Binding-site contacts:
Ligand atom O3 contacts residue GLU56 of chain 1.C at 2.6 Å (salt-bridge).
Ligand atom C5 contacts residue TRP285 of chain 1.C at 3.8 Å (hydrophobic).
Ligand atom C3 contacts residue ASP198 of chain 1.C at 4.2 Å.
Ligand atom C1 contacts residue GLU257 of chain 1.C at 3.5 Å.
Ligand atom C2 contacts residue ASP198 of chain 1.C at 3.2 Å.
Ligand atom C4 contacts residue HIS35 of chain 1.C at 3.5 Å.
Ligand atom O4 contacts residue HIS35 of chain 1.C at 2.8 Å (h-bond).
Ligand atom N5 contacts residue ARG231 of chain 1.C at 3.7 Å.
Ligand atom C1 contacts residue ARG231 of chain 1.C at 4.2 Å.
Ligand atom C4 contacts residue ASP198 of chain 1.C at 3.8 Å.
Ligand atom C6 contacts residue ASP198 of chain 1.C at 4.2 Å.
Ligand atom C5 contacts residue ASP198 of chain 1.C at 3.6 Å.
Ligand atom O4 contacts residue HIS104 of chain 1.C at 2.8 Å (h-bond).
Ligand atom C5 contacts residue GLU257 of chain 1.C at 3.5 Å.
Ligand atom O3 contacts residue HIS104 of chain 1.C at 3.1 Å.
Ligand atom O2 contacts residue HIS105 of chain 1.C at 2.8 Å (h-bond).
Ligand atom C2 contacts residue HIS104 of chain 1.C at 4.1 Å.
Ligand atom C6 contacts residue TRP285 of chain 1.C at 3.6 Å (hydrophobic).
Ligand atom C3 contacts residue GLU56 of chain 1.C at 3.5 Å.
Ligand atom O2 contacts residue TRP201 of chain 1.C at 3.8 Å.
Ligand atom C6 contacts residue GLU257 of chain 1.C at 3.6 Å.
Ligand atom C6 contacts residue HIS35 of chain 1.C at 3.9 Å.
Ligand atom O4 contacts residue TYR147 of chain 1.C at 3.2 Å (h-bond).
Ligand atom C3 contacts residue TRP57 of chain 1.C at 3.8 Å (hydrophobic).
Ligand atom O3 contacts residue HIS105 of chain 1.C at 4.1 Å.
Ligand atom C2 contacts residue TRP57 of chain 1.C at 3.9 Å (hydrophobic).
Ligand atom C2 contacts residue HIS105 of chain 1.C at 3.4 Å.
Ligand atom C4 contacts residue TRP285 of chain 1.C at 3.7 Å (hydrophobic).
Ligand atom C4 contacts residue HIS104 of chain 1.C at 3.8 Å.
Ligand atom N5 contacts residue ASP198 of chain 1.C at 2.6 Å (salt-bridge).
Ligand atom O3 contacts residue TRP285 of chain 1.C at 4.2 Å.
Ligand atom C3 contacts residue HIS104 of chain 1.C at 3.9 Å.
Ligand atom O3 contacts residue TRP57 of chain 1.C at 3.1 Å (h-bond).
Ligand atom C4 contacts residue GLU56 of chain 1.C at 4.1 Å.
Ligand atom O2 contacts residue TRP57 of chain 1.C at 2.9 Å (h-bond).
Ligand atom C1 contacts residue TRP201 of chain 1.C at 4.1 Å (hydrophobic).
Ligand atom O4 contacts residue ASP198 of chain 1.C at 3.2 Å (salt-bridge).
Ligand atom C3 contacts residue TRP285 of chain 1.C at 4.0 Å (hydrophobic).
Ligand atom C1 contacts residue ASP198 of chain 1.C at 3.0 Å.
Ligand atom N5 contacts residue GLU257 of chain 1.C at 3.0 Å (salt-bridge).

Sequence of chain 1.C:
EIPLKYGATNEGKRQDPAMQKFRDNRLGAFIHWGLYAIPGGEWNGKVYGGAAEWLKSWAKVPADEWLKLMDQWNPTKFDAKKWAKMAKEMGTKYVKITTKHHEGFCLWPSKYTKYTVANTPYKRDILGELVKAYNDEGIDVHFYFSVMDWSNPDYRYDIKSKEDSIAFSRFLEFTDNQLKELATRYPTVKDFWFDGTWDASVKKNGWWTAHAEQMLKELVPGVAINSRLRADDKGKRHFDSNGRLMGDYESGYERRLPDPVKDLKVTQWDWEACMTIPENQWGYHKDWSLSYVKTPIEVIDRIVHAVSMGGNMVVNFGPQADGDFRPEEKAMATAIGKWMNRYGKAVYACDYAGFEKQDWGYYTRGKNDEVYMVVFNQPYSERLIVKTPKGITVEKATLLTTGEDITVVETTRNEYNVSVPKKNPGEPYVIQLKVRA

A small-molecule ligand and the protein it binds are described below.
Small molecule (SMILES): C[C@@H]1NC[C@@H](O)[C@H](O)[C@@H]1O